This small molecule binds to this protein.
Small molecule (SMILES): CC(C)CCC[C@@H](C)[C@H]1CC[C@H]2[C@@H]3CC=C4C[C@@H](O)CC[C@]4(C)[C@H]3CC[C@]12C

Binding-site contacts:
Ligand atom C5 contacts residue PHE360 of chain 1.A at 3.8 Å (hydrophobic).
Ligand atom C7 contacts residue PHE360 of chain 1.A at 3.8 Å (hydrophobic).
Ligand atom C25 contacts residue OLA1 of chain 1.L at 3.8 Å.
Ligand atom C2 contacts residue CYS364 of chain 1.A at 4.4 Å (hydrophobic).
Ligand atom C24 contacts residue OLB1 of chain 1.S at 3.7 Å.
Ligand atom C26 contacts residue OLA1 of chain 1.L at 4.1 Å.
Ligand atom O1 contacts residue CYS364 of chain 1.A at 3.7 Å.
Ligand atom C2 contacts residue OLB1 of chain 1.S at 3.7 Å.
Ligand atom C18 contacts residue CYS359 of chain 1.A at 3.7 Å (hydrophobic).
Ligand atom C26 contacts residue OLB1 of chain 1.S at 4.3 Å.
Ligand atom C1 contacts residue PHE363 of chain 1.A at 3.8 Å (hydrophobic).
Ligand atom C11 contacts residue PHE363 of chain 1.A at 4.0 Å (hydrophobic).
Ligand atom C12 contacts residue OLB1 of chain 1.S at 4.2 Å.
Ligand atom C25 contacts residue LEU196 of chain 1.A at 4.3 Å (hydrophobic).
Ligand atom O1 contacts residue PHE363 of chain 1.A at 4.5 Å.
Ligand atom C21 contacts residue PHE191 of chain 1.A at 4.0 Å (hydrophobic).
Ligand atom C21 contacts residue PHE192 of chain 1.A at 4.2 Å (hydrophobic).
Ligand atom C11 contacts residue CYS359 of chain 1.A at 4.1 Å (hydrophobic).
Ligand atom C4 contacts residue PHE360 of chain 1.A at 3.8 Å (hydrophobic).
Ligand atom C8 contacts residue PHE360 of chain 1.A at 4.1 Å (hydrophobic).
Ligand atom C24 contacts residue LEU196 of chain 1.A at 3.9 Å (hydrophobic).
Ligand atom C21 contacts residue OLB1 of chain 1.S at 4.1 Å.
Ligand atom C18 contacts residue ILE356 of chain 1.A at 3.9 Å (hydrophobic).
Ligand atom C3 contacts residue CYS364 of chain 1.A at 4.5 Å (hydrophobic).
Ligand atom C6 contacts residue PHE360 of chain 1.A at 3.6 Å (hydrophobic).
Ligand atom C1 contacts residue OLB1 of chain 1.S at 3.6 Å.
Ligand atom C19 contacts residue PHE363 of chain 1.A at 4.2 Å (hydrophobic).
Ligand atom C19 contacts residue CYS359 of chain 1.A at 3.7 Å (hydrophobic).
Ligand atom C11 contacts residue OLB1 of chain 1.S at 4.1 Å.
Ligand atom C23 contacts residue LEU196 of chain 1.A at 4.3 Å (hydrophobic).
Ligand atom C19 contacts residue PHE360 of chain 1.A at 3.7 Å (hydrophobic).
Ligand atom C12 contacts residue CYS359 of chain 1.A at 4.4 Å (hydrophobic).
Ligand atom C2 contacts residue PHE363 of chain 1.A at 3.7 Å (hydrophobic).
Ligand atom C23 contacts residue PHE191 of chain 1.A at 4.3 Å (hydrophobic).

Sequence of chain 1.A:
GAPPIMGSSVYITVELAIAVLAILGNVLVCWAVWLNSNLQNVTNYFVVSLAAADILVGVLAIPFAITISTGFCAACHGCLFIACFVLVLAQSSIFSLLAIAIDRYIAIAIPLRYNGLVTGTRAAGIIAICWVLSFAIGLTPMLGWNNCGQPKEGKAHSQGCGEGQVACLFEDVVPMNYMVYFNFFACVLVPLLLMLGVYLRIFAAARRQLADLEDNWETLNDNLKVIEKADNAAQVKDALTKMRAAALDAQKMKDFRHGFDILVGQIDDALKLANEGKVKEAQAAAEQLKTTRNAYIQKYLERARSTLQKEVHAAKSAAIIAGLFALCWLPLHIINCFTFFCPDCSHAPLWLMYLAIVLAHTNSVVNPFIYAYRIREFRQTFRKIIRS